Binding-site contacts:
Ligand atom C1 contacts residue ASN464 of chain 1.A at 1.4 Å.
Ligand atom C8 contacts residue ASN464 of chain 1.A at 4.5 Å.
Ligand atom N2 contacts residue ASN464 of chain 1.A at 2.8 Å (h-bond).
Ligand atom C7 contacts residue ASN464 of chain 1.A at 3.3 Å.
Ligand atom C7 contacts residue SER462 of chain 1.A at 4.2 Å.
Ligand atom C8 contacts residue SER462 of chain 1.A at 4.0 Å.
Ligand atom C1 contacts residue SER462 of chain 1.A at 4.3 Å.
Ligand atom O7 contacts residue ASN464 of chain 1.A at 3.2 Å (h-bond).
Ligand atom C4 contacts residue ASN464 of chain 1.A at 4.2 Å.
Ligand atom C2 contacts residue ASN464 of chain 1.A at 2.4 Å.
Ligand atom O5 contacts residue ASN464 of chain 1.A at 2.4 Å (h-bond).
Ligand atom C5 contacts residue ASN464 of chain 1.A at 3.7 Å.
Ligand atom N2 contacts residue SER462 of chain 1.A at 3.7 Å.
Ligand atom C3 contacts residue ASN464 of chain 1.A at 3.8 Å.

Sequence of chain 1.A:
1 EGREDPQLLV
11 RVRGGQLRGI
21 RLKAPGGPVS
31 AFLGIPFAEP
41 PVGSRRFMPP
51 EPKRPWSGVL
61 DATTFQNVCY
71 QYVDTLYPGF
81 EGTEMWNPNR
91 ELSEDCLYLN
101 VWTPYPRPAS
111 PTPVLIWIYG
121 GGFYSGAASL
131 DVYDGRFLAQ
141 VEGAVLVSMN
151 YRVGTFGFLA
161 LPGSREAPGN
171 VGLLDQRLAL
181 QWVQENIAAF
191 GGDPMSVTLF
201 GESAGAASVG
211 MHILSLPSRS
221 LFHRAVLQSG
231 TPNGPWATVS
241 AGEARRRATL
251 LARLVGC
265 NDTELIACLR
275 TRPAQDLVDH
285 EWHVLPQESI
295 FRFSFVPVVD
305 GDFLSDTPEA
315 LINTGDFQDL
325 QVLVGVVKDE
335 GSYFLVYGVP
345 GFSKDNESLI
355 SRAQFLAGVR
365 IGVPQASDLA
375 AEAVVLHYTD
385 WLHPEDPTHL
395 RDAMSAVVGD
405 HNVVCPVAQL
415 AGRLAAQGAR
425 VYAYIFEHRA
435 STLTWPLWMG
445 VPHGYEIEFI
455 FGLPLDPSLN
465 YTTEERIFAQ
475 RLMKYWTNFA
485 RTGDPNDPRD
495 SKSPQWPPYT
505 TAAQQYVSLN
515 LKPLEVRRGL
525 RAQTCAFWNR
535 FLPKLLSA

The small molecule below binds the protein below.
Small molecule (SMILES): CC(=O)N[C@@H]1[C@@H](O)[C@H](O)[C@@H](CO)O[C@H]1O